This protein binds this small molecule.
Small molecule (SMILES): CC(=O)N[C@@H]1[C@@H](O[C@@H]2O[C@H](CO)[C@H](O)[C@H](O[C@]3(C(=O)O)C[C@H](O)[C@@H](NC(C)=O)[C@H]([C@H](O)[C@H](O)CO)O3)[C@H]2O)[C@H](O)[C@@H](CO[C@]2(C(=O)O)C[C@H](O)[C@@H](NC(C)=O)[C@H]([C@H](O)[C@H](O)CO)O2)O[C@H]1O

Sequence of chain 5.C:
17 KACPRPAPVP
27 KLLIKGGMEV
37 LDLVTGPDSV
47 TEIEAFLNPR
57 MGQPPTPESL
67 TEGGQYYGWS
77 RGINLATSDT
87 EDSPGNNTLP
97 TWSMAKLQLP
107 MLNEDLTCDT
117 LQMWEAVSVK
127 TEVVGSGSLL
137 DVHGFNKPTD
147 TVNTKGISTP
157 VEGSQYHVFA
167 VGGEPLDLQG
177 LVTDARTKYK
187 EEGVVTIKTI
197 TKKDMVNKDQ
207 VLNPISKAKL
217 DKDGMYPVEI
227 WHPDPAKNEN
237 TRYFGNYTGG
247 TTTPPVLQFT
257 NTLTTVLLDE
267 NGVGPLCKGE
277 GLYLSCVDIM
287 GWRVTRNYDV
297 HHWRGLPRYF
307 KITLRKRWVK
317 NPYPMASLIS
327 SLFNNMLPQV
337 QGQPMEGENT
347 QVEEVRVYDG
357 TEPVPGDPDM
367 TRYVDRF

Sequence of chain 5.B:
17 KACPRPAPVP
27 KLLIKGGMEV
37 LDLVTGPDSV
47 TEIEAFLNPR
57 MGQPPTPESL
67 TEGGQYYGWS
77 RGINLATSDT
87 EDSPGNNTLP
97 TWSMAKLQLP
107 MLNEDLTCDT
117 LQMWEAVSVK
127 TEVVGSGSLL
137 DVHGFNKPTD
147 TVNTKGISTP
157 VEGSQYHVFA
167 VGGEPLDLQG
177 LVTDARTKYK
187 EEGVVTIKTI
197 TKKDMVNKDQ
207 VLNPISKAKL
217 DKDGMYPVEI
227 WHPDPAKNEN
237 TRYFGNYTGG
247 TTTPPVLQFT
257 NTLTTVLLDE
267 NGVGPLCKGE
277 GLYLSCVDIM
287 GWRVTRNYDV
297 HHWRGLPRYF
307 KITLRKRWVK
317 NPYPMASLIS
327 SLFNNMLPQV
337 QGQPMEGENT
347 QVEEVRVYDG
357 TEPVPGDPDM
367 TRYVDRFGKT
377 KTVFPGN

Binding-site contacts:
Ligand atom C8 contacts residue ARG77 of chain 5.B at 4.3 Å.
Ligand atom O4 contacts residue GLY78 of chain 5.B at 3.0 Å.
Ligand atom C3 contacts residue GLY78 of chain 5.B at 3.9 Å.
Ligand atom O8 contacts residue ARG77 of chain 5.B at 3.4 Å (salt-bridge).
Ligand atom C4 contacts residue GLY78 of chain 5.B at 3.6 Å.
Ligand atom C1 contacts residue TYR72 of chain 5.B at 4.1 Å (hydrophobic).
Ligand atom O1B contacts residue TYR72 of chain 5.B at 4.2 Å.
Ligand atom O1A contacts residue GLY78 of chain 5.B at 4.0 Å.
Ligand atom O8 contacts residue TYR72 of chain 5.B at 3.4 Å (h-bond).
Ligand atom O3 contacts residue VAL296 of chain 5.B at 4.0 Å.
Ligand atom O1B contacts residue SER89 of chain 5.B at 4.1 Å.
Ligand atom O4 contacts residue VAL296 of chain 5.B at 4.0 Å.
Ligand atom C5 contacts residue ASN93 of chain 5.B at 4.3 Å.
Ligand atom C7 contacts residue TYR72 of chain 5.B at 4.3 Å (hydrophobic).
Ligand atom C10 contacts residue TYR72 of chain 5.B at 4.1 Å (hydrophobic).
Ligand atom O4 contacts residue ILE79 of chain 5.B at 3.6 Å (h-bond).
Ligand atom C11 contacts residue ASP85 of chain 5.C at 4.0 Å.
Ligand atom O1B contacts residue ASN80 of chain 5.B at 4.3 Å.
Ligand atom N5 contacts residue TYR72 of chain 5.B at 3.1 Å (h-bond).
Ligand atom C3 contacts residue VAL296 of chain 5.B at 3.5 Å (hydrophobic).
Ligand atom O1B contacts residue ARG77 of chain 5.B at 3.1 Å (salt-bridge).
Ligand atom C4 contacts residue ARG77 of chain 5.B at 4.0 Å.
Ligand atom C4 contacts residue TYR72 of chain 5.B at 4.1 Å (hydrophobic).
Ligand atom C6 contacts residue TYR72 of chain 5.B at 4.0 Å (hydrophobic).
Ligand atom C6 contacts residue ASN93 of chain 5.B at 3.2 Å.
Ligand atom O4 contacts residue ASN80 of chain 5.B at 4.2 Å.
Ligand atom C5 contacts residue TYR72 of chain 5.B at 3.9 Å (hydrophobic).
Ligand atom C3 contacts residue HIS298 of chain 5.B at 3.4 Å.
Ligand atom O4 contacts residue THR291 of chain 5.B at 3.1 Å.
Ligand atom O3 contacts residue GLY78 of chain 5.B at 3.4 Å.
Ligand atom C4 contacts residue HIS298 of chain 5.B at 3.4 Å.
Ligand atom C3 contacts residue GLY78 of chain 5.B at 4.1 Å.
Ligand atom O4 contacts residue HIS298 of chain 5.B at 2.9 Å (h-bond).
Ligand atom O1A contacts residue TYR72 of chain 5.B at 3.4 Å.
Ligand atom O1A contacts residue ARG77 of chain 5.B at 2.9 Å (salt-bridge).
Ligand atom C1 contacts residue ARG77 of chain 5.B at 3.4 Å.
Ligand atom C11 contacts residue TYR72 of chain 5.B at 4.0 Å (hydrophobic).
Ligand atom C2 contacts residue GLY78 of chain 5.B at 4.1 Å.
Ligand atom O6 contacts residue ASN93 of chain 5.B at 3.2 Å (h-bond).
Ligand atom C3 contacts residue ARG77 of chain 5.B at 3.9 Å.